Binding-site contacts:
Ligand atom CAJ contacts residue PHE183 of chain 1.A at 3.5 Å (hydrophobic).
Ligand atom OAC contacts residue 4MA1 of chain 1.C at 0.1 Å (h-bond).
Ligand atom CAF contacts residue GLY249 of chain 1.A at 3.8 Å.
Ligand atom CAH contacts residue 4MA1 of chain 1.C at 0.1 Å.
Ligand atom CAE contacts residue 4MA1 of chain 1.C at 0.1 Å.
Ligand atom CAE contacts residue LEU99 of chain 1.A at 3.5 Å (hydrophobic).
Ligand atom CAH contacts residue GLY249 of chain 1.A at 3.8 Å.
Ligand atom OAB contacts residue SER248 of chain 1.A at 3.4 Å.
Ligand atom CAJ contacts residue HEM1 of chain 1.B at 4.0 Å.
Ligand atom OAC contacts residue ILE98 of chain 1.A at 3.9 Å.
Ligand atom CAD contacts residue LEU99 of chain 1.A at 3.9 Å (hydrophobic).
Ligand atom CAH contacts residue SER248 of chain 1.A at 3.9 Å.
Ligand atom CAI contacts residue HEM1 of chain 1.B at 3.5 Å.
Ligand atom OAB contacts residue SER96 of chain 1.A at 3.9 Å.
Ligand atom OAA contacts residue HEM1 of chain 1.B at 2.9 Å (h-bond).
Ligand atom CAG contacts residue HEM1 of chain 1.B at 3.4 Å.
Ligand atom CAF contacts residue LEU99 of chain 1.A at 3.8 Å (hydrophobic).
Ligand atom CAG contacts residue LEU99 of chain 1.A at 3.8 Å (hydrophobic).
Ligand atom CAJ contacts residue GLU253 of chain 1.A at 3.8 Å.
Ligand atom OAC contacts residue LEU99 of chain 1.A at 3.5 Å.
Ligand atom CAF contacts residue PHE183 of chain 1.A at 3.9 Å (hydrophobic).
Ligand atom CAG contacts residue 4MA1 of chain 1.C at 0.1 Å.
Ligand atom CAF contacts residue 4MA1 of chain 1.C at 0.1 Å.
Ligand atom OAB contacts residue 4MA1 of chain 1.C at 0.1 Å (h-bond).
Ligand atom CAJ contacts residue PHE299 of chain 1.A at 3.7 Å (hydrophobic).
Ligand atom OAB contacts residue SER245 of chain 1.A at 3.3 Å.
Ligand atom OAA contacts residue GLU253 of chain 1.A at 3.1 Å (salt-bridge).
Ligand atom OAA contacts residue 4MA1 of chain 1.C at 1.3 Å.
Ligand atom CAK contacts residue SER96 of chain 1.A at 3.5 Å.
Ligand atom CAK contacts residue 4MA1 of chain 1.C at 0.1 Å.
Ligand atom CAD contacts residue 4MA1 of chain 1.C at 0.1 Å.
Ligand atom CAH contacts residue LEU99 of chain 1.A at 3.6 Å (hydrophobic).
Ligand atom OAB contacts residue ARG93 of chain 1.A at 3.1 Å (salt-bridge).
Ligand atom OAC contacts residue SER245 of chain 1.A at 2.8 Å (h-bond).
Ligand atom CAK contacts residue SER245 of chain 1.A at 3.5 Å.
Ligand atom CAI contacts residue LEU99 of chain 1.A at 3.6 Å (hydrophobic).
Ligand atom CAK contacts residue LEU99 of chain 1.A at 4.0 Å (hydrophobic).
Ligand atom OAC contacts residue SER96 of chain 1.A at 2.5 Å (h-bond).
Ligand atom CAJ contacts residue 4MA1 of chain 1.C at 0.1 Å.
Ligand atom CAI contacts residue 4MA1 of chain 1.C at 0.1 Å.

Sequence of chain 1.A:
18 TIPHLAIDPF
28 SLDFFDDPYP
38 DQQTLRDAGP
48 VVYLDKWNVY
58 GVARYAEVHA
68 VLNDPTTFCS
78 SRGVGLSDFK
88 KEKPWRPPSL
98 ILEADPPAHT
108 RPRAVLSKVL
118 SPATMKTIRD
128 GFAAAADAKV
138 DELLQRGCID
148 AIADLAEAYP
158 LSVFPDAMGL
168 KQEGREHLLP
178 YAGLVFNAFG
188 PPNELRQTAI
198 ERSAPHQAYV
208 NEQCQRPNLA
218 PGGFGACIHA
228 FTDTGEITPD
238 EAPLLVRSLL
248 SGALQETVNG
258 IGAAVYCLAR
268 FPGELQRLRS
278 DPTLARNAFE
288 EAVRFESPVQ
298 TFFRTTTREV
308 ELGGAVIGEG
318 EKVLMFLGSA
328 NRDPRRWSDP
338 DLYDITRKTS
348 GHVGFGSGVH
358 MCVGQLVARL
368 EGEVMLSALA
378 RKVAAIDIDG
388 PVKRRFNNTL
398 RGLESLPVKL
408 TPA

A protein and the small-molecule ligand that binds it are described below.
Small molecule (SMILES): O=C(O)c1ccc(CO)cc1